A protein and the small-molecule ligand that binds it are described below.
Small molecule (SMILES): Cc1cc(CCCOc2c(C)cc(-c3noc(C(F)(F)F)n3)cc2C)on1

Binding-site contacts:
Ligand atom F2 contacts residue MET143 of chain 58.A at 3.3 Å.
Ligand atom N3A contacts residue TYR144 of chain 58.A at 3.5 Å.
Ligand atom N1A contacts residue MET124 of chain 58.A at 3.5 Å.
Ligand atom C2A contacts residue PHE179 of chain 58.A at 3.6 Å (hydrophobic).
Ligand atom C3A contacts residue LEU217 of chain 58.A at 3.6 Å (hydrophobic).
Ligand atom F2 contacts residue TYR142 of chain 58.A at 2.8 Å.
Ligand atom N3A contacts residue PHE179 of chain 58.A at 3.4 Å.
Ligand atom C4 contacts residue LEU100 of chain 58.A at 3.7 Å (hydrophobic).
Ligand atom CM4 contacts residue PHE179 of chain 58.A at 3.5 Å (hydrophobic).
Ligand atom C2B contacts residue ILE98 of chain 58.A at 3.7 Å (hydrophobic).
Ligand atom C3A contacts residue PHE179 of chain 58.A at 3.1 Å (hydrophobic).
Ligand atom C4 contacts residue TYR190 of chain 58.A at 3.6 Å (hydrophobic).
Ligand atom C5B contacts residue ILE98 of chain 58.A at 3.5 Å (hydrophobic).
Ligand atom C6B contacts residue LEU181 of chain 58.A at 3.3 Å (hydrophobic).
Ligand atom F1 contacts residue ALA166 of chain 58.A at 3.6 Å.
Ligand atom C4B contacts residue ILE98 of chain 58.A at 3.8 Å (hydrophobic).
Ligand atom C6B contacts residue ILE98 of chain 58.A at 3.7 Å (hydrophobic).
Ligand atom CM6 contacts residue LEU181 of chain 58.A at 3.5 Å (hydrophobic).
Ligand atom F3 contacts residue TYR142 of chain 58.A at 3.8 Å.
Ligand atom F1 contacts residue TYR144 of chain 58.A at 3.3 Å.
Ligand atom CM2 contacts residue ILE77 of chain 58.A at 3.1 Å (hydrophobic).
Ligand atom F3 contacts residue VAL168 of chain 58.A at 3.0 Å.
Ligand atom CM4 contacts residue TYR144 of chain 58.A at 3.8 Å (hydrophobic).
Ligand atom C5B contacts residue LEU181 of chain 58.A at 3.5 Å (hydrophobic).
Ligand atom N1A contacts residue LEU217 of chain 58.A at 3.3 Å.
Ligand atom F1 contacts residue PHE179 of chain 58.A at 3.8 Å.
Ligand atom F2 contacts residue ALA166 of chain 58.A at 3.5 Å.
Ligand atom O1A contacts residue MET124 of chain 58.A at 3.2 Å.
Ligand atom O1 contacts residue MET214 of chain 58.A at 3.5 Å (h-bond).
Ligand atom O1A contacts residue LEU217 of chain 58.A at 3.0 Å.
Ligand atom O1A contacts residue PHE179 of chain 58.A at 3.3 Å.
Ligand atom O1B contacts residue ILE98 of chain 58.A at 3.3 Å.
Ligand atom CM6 contacts residue LEU184 of chain 58.A at 3.4 Å (hydrophobic).
Ligand atom CM2 contacts residue ILE122 of chain 58.A at 3.8 Å (hydrophobic).
Ligand atom F2 contacts residue TYR144 of chain 58.A at 3.0 Å.
Ligand atom N1A contacts residue PHE179 of chain 58.A at 3.6 Å.
Ligand atom N2 contacts residue MET214 of chain 58.A at 3.8 Å.
Ligand atom CM3 contacts residue ASN212 of chain 58.A at 3.5 Å.
Ligand atom C1B contacts residue ILE98 of chain 58.A at 3.4 Å (hydrophobic).
Ligand atom F3 contacts residue PHE179 of chain 58.A at 3.0 Å.

Sequence of chain 58.A:
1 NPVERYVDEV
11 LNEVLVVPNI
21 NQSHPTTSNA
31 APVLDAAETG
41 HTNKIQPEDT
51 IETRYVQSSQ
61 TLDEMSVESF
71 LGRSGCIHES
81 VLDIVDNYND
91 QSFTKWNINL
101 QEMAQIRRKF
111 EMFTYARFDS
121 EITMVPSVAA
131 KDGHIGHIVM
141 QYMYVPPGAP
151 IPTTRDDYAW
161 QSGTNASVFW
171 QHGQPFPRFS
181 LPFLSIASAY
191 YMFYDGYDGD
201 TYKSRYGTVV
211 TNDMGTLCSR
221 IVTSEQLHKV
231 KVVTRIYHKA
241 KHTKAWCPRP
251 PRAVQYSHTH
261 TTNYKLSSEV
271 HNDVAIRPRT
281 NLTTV